Sequence of chain 1.A:
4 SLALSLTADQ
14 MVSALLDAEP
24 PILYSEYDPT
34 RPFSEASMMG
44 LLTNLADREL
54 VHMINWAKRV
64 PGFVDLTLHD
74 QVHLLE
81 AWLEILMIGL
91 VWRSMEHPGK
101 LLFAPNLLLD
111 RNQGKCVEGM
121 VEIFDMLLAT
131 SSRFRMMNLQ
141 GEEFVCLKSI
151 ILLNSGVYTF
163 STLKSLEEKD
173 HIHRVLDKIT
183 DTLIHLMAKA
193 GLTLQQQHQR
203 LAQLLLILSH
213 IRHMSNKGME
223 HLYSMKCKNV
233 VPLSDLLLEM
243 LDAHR

Binding-site contacts:
Ligand atom CAM contacts residue ALA49 of chain 1.A at 4.1 Å (hydrophobic).
Ligand atom FAG contacts residue PHE124 of chain 1.A at 4.0 Å.
Ligand atom CAV contacts residue PHE103 of chain 1.A at 3.7 Å (hydrophobic).
Ligand atom FAH contacts residue PHE124 of chain 1.A at 4.1 Å.
Ligand atom OAB contacts residue ARG93 of chain 1.A at 3.3 Å (salt-bridge).
Ligand atom FAH contacts residue LEU127 of chain 1.A at 4.2 Å.
Ligand atom CAV contacts residue LEU45 of chain 1.A at 4.2 Å (hydrophobic).
Ligand atom CAN contacts residue LEU45 of chain 1.A at 3.9 Å (hydrophobic).
Ligand atom CAR contacts residue LEU86 of chain 1.A at 4.2 Å (hydrophobic).
Ligand atom FAF contacts residue LEU45 of chain 1.A at 3.2 Å.
Ligand atom CAP contacts residue LEU45 of chain 1.A at 4.2 Å (hydrophobic).
Ligand atom FAE contacts residue MET87 of chain 1.A at 4.0 Å.
Ligand atom FAH contacts residue LEU90 of chain 1.A at 4.1 Å.
Ligand atom CAJ contacts residue LEU45 of chain 1.A at 4.0 Å (hydrophobic).
Ligand atom CAO contacts residue LEU90 of chain 1.A at 4.0 Å (hydrophobic).
Ligand atom FAG contacts residue LEU45 of chain 1.A at 4.2 Å.
Ligand atom OAB contacts residue GLU52 of chain 1.A at 2.5 Å (salt-bridge).
Ligand atom FAF contacts residue PHE103 of chain 1.A at 3.1 Å.
Ligand atom OAA contacts residue THR46 of chain 1.A at 2.5 Å (h-bond).
Ligand atom CAK contacts residue LEU90 of chain 1.A at 3.9 Å (hydrophobic).
Ligand atom FAH contacts residue PHE103 of chain 1.A at 3.1 Å.
Ligand atom OAA contacts residue LEU239 of chain 1.A at 4.0 Å.
Ligand atom CAU contacts residue MET87 of chain 1.A at 4.1 Å (hydrophobic).
Ligand atom CAL contacts residue ALA49 of chain 1.A at 3.9 Å (hydrophobic).
Ligand atom CAR contacts residue GLU52 of chain 1.A at 3.4 Å.
Ligand atom OAB contacts residue LEU86 of chain 1.A at 3.8 Å.
Ligand atom CAP contacts residue ALA49 of chain 1.A at 4.0 Å (hydrophobic).
Ligand atom CAK contacts residue LEU86 of chain 1.A at 3.7 Å (hydrophobic).
Ligand atom FAC contacts residue MET87 of chain 1.A at 3.4 Å.
Ligand atom CAI contacts residue ALA49 of chain 1.A at 3.9 Å (hydrophobic).
Ligand atom CAU contacts residue LEU83 of chain 1.A at 4.3 Å (hydrophobic).
Ligand atom CAQ contacts residue THR46 of chain 1.A at 3.5 Å.
Ligand atom CAN contacts residue MET42 of chain 1.A at 3.8 Å (hydrophobic).
Ligand atom CAQ contacts residue MET42 of chain 1.A at 4.2 Å (hydrophobic).
Ligand atom FAE contacts residue LEU83 of chain 1.A at 3.0 Å.
Ligand atom CAJ contacts residue THR46 of chain 1.A at 3.7 Å.
Ligand atom FAC contacts residue LEU127 of chain 1.A at 4.2 Å.
Ligand atom CAJ contacts residue MET42 of chain 1.A at 3.2 Å (hydrophobic).
Ligand atom FAG contacts residue MET120 of chain 1.A at 3.4 Å.
Ligand atom CAL contacts residue GLU52 of chain 1.A at 3.5 Å.

The small molecule below binds the protein below.
Small molecule (SMILES): Oc1ccc(C(c2ccc(O)cc2)(C(F)(F)F)C(F)(F)F)cc1